Sequence of chain 1.A:
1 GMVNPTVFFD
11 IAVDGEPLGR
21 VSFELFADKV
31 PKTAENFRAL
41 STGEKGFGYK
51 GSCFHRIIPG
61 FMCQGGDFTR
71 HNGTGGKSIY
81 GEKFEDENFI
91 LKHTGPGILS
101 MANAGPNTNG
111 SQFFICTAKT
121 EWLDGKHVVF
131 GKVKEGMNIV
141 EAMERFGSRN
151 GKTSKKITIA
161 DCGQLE

This protein binds this small molecule.
Small molecule (SMILES): CC(=O)N[C@@H](CC(=O)O)C(=O)N1CCC[C@H]1C(=O)N[C@@H](C)C(=O)N[C@@H](CC(N)=O)C(=O)N[C@@H](CCC(N)=O)C(=O)N[C@@H](CC(=O)O)C(=O)N[C@@H](CS)C(=O)N[C@@H](Cc1cnc[nH]1)C(=O)N[C@H](C(=O)N[C@@H](C)C(=O)N[C@@H](C)C(=O)N[C@@H](CC1=CN=C2CC=CC=C12)C(=O)N[C@@H](CC1=NC=NC1)C(=O)N[C@@H](CS)C(=O)N[C@@H](CC1=c2ccccc2=NC1)C(=O)N[C@@H](CCC(N)=O)C(=O)N[C@H](C=O)CCCN=C(N)N)C(C)C

Binding-site contacts:
Ligand atom CA contacts residue ASN103 of chain 1.A at 3.2 Å.
Ligand atom O contacts residue ALA104 of chain 1.A at 3.4 Å.
Ligand atom CA contacts residue THR74 of chain 1.A at 3.5 Å.
Ligand atom CG contacts residue TRP122 of chain 1.A at 3.4 Å (hydrophobic).
Ligand atom NE2 contacts residue MET62 of chain 1.A at 3.5 Å (h-bond).
Ligand atom N contacts residue THR74 of chain 1.A at 3.0 Å (h-bond).
Ligand atom O contacts residue GLN64 of chain 1.A at 3.0 Å (h-bond).
Ligand atom CD2 contacts residue TRP122 of chain 1.A at 3.5 Å (hydrophobic).
Ligand atom NE2 contacts residue GLN112 of chain 1.A at 3.3 Å (h-bond).
Ligand atom O contacts residue ARG70 of chain 1.A at 2.7 Å (salt-bridge).
Ligand atom CA contacts residue WHL1 of chain 1.T at 3.5 Å.
Ligand atom C contacts residue ASN103 of chain 1.A at 3.3 Å.
Ligand atom CB contacts residue NH21 of chain 1.S at 3.3 Å.
Ligand atom O contacts residue PHE61 of chain 1.A at 3.5 Å.
Ligand atom O contacts residue NH21 of chain 1.S at 2.2 Å (h-bond).
Ligand atom CG contacts residue PHE61 of chain 1.A at 3.5 Å (hydrophobic).
Ligand atom NE2 contacts residue GLN64 of chain 1.A at 3.0 Å (h-bond).
Ligand atom CB contacts residue HIS127 of chain 1.A at 3.5 Å.
Ligand atom CD contacts residue GLN112 of chain 1.A at 3.5 Å.
Ligand atom NE2 contacts residue THR74 of chain 1.A at 3.4 Å (h-bond).
Ligand atom O contacts residue NH21 of chain 1.S at 3.4 Å (h-bond).
Ligand atom CB contacts residue WHL1 of chain 1.T at 3.4 Å.
Ligand atom CB contacts residue PHE61 of chain 1.A at 3.4 Å (hydrophobic).
Ligand atom C contacts residue NH21 of chain 1.S at 3.2 Å.
Ligand atom SG contacts residue WHL1 of chain 1.T at 1.8 Å.
Ligand atom CA contacts residue TRP122 of chain 1.A at 3.4 Å (hydrophobic).
Ligand atom N contacts residue ASN103 of chain 1.A at 3.5 Å (h-bond).
Ligand atom SG contacts residue ALA104 of chain 1.A at 3.4 Å.
Ligand atom SG contacts residue GLY105 of chain 1.A at 3.4 Å (h-bond).
Ligand atom NE2 contacts residue GLY75 of chain 1.A at 3.3 Å (h-bond).
Ligand atom OE1 contacts residue GLN112 of chain 1.A at 3.4 Å.
Ligand atom CE1 contacts residue GLN64 of chain 1.A at 3.0 Å.
Ligand atom C contacts residue NH21 of chain 1.S at 1.4 Å.
Ligand atom CA contacts residue NH21 of chain 1.S at 2.5 Å.
Ligand atom CD1 contacts residue TRP122 of chain 1.A at 3.2 Å (hydrophobic).
Ligand atom O contacts residue THR74 of chain 1.A at 3.4 Å (h-bond).
Ligand atom CB contacts residue WHL1 of chain 1.T at 2.9 Å.
Ligand atom O contacts residue NH21 of chain 1.S at 3.0 Å (h-bond).
Ligand atom N contacts residue NH21 of chain 1.S at 2.8 Å (h-bond).
Ligand atom N contacts residue ASN103 of chain 1.A at 3.4 Å (h-bond).